Sequence of chain 1.B:
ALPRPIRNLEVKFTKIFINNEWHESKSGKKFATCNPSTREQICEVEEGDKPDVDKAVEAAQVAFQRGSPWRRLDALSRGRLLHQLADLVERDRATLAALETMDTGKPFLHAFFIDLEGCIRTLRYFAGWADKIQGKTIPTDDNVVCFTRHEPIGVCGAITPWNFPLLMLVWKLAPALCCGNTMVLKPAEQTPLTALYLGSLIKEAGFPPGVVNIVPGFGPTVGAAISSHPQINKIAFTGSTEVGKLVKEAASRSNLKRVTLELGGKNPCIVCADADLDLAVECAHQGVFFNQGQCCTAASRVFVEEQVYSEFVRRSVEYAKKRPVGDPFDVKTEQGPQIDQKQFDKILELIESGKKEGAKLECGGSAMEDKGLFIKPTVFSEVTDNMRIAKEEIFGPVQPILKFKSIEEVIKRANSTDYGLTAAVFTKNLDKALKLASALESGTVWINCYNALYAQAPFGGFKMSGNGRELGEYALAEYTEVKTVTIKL

A protein and the small-molecule ligand that binds it are described below.
Small molecule (SMILES): O=C(CC(=O)O[Na])O[Na]

Binding-site contacts:
Ligand atom C02 contacts residue GLN208 of chain 1.B at 4.3 Å.
Ligand atom NA1 contacts residue THR122 of chain 1.B at 4.2 Å.
Ligand atom O01 contacts residue THR51 of chain 1.B at 2.9 Å.
Ligand atom O08 contacts residue GLU207 of chain 1.B at 4.3 Å.
Ligand atom NA2 contacts residue ALA50 of chain 1.B at 4.2 Å.
Ligand atom NA1 contacts residue ASP121 of chain 1.B at 3.1 Å.
Ligand atom O05 contacts residue CYS52 of chain 1.B at 3.6 Å (h-bond).
Ligand atom O05 contacts residue PRO54 of chain 1.B at 4.2 Å.
Ligand atom O08 contacts residue ASP358 of chain 1.B at 4.2 Å.
Ligand atom C04 contacts residue GLN208 of chain 1.B at 3.3 Å.
Ligand atom O08 contacts residue GLN208 of chain 1.B at 4.2 Å.
Ligand atom O05 contacts residue ASP358 of chain 1.B at 3.6 Å.
Ligand atom C03 contacts residue GLN208 of chain 1.B at 4.2 Å.
Ligand atom C04 contacts residue CYS52 of chain 1.B at 3.2 Å (hydrophobic).
Ligand atom NA1 contacts residue ILE357 of chain 1.B at 3.4 Å.
Ligand atom O08 contacts residue ALA50 of chain 1.B at 3.4 Å (h-bond).
Ligand atom C04 contacts residue ASP358 of chain 1.B at 3.9 Å.
Ligand atom C03 contacts residue CYS52 of chain 1.B at 3.9 Å (hydrophobic).
Ligand atom O05 contacts residue ASP121 of chain 1.B at 3.4 Å (salt-bridge).
Ligand atom NA1 contacts residue ASP358 of chain 1.B at 4.1 Å.
Ligand atom O07 contacts residue THR51 of chain 1.B at 3.0 Å (h-bond).
Ligand atom NA2 contacts residue PHE236 of chain 1.B at 4.3 Å.
Ligand atom C02 contacts residue THR51 of chain 1.B at 3.9 Å.
Ligand atom C02 contacts residue ASP358 of chain 1.B at 4.3 Å.
Ligand atom O07 contacts residue ASP121 of chain 1.B at 3.6 Å (salt-bridge).
Ligand atom O07 contacts residue GLN208 of chain 1.B at 2.9 Å (h-bond).
Ligand atom O01 contacts residue ALA50 of chain 1.B at 2.7 Å (h-bond).
Ligand atom O05 contacts residue ILE357 of chain 1.B at 4.2 Å.
Ligand atom C04 contacts residue THR51 of chain 1.B at 4.1 Å.
Ligand atom C04 contacts residue ASP121 of chain 1.B at 4.2 Å.
Ligand atom O01 contacts residue CYS52 of chain 1.B at 2.8 Å (h-bond).
Ligand atom O05 contacts residue GLN208 of chain 1.B at 3.2 Å (h-bond).
Ligand atom NA1 contacts residue THR209 of chain 1.B at 3.8 Å.
Ligand atom C02 contacts residue CYS52 of chain 1.B at 3.7 Å (hydrophobic).
Ligand atom C02 contacts residue ALA50 of chain 1.B at 3.4 Å (hydrophobic).
Ligand atom NA2 contacts residue GLU207 of chain 1.B at 4.0 Å.
Ligand atom NA1 contacts residue GLN208 of chain 1.B at 3.6 Å.
Ligand atom NA1 contacts residue PRO54 of chain 1.B at 3.7 Å.
Ligand atom O07 contacts residue CYS52 of chain 1.B at 2.6 Å (h-bond).
Ligand atom C03 contacts residue ASP358 of chain 1.B at 3.3 Å.